Sequence of chain 2.A:
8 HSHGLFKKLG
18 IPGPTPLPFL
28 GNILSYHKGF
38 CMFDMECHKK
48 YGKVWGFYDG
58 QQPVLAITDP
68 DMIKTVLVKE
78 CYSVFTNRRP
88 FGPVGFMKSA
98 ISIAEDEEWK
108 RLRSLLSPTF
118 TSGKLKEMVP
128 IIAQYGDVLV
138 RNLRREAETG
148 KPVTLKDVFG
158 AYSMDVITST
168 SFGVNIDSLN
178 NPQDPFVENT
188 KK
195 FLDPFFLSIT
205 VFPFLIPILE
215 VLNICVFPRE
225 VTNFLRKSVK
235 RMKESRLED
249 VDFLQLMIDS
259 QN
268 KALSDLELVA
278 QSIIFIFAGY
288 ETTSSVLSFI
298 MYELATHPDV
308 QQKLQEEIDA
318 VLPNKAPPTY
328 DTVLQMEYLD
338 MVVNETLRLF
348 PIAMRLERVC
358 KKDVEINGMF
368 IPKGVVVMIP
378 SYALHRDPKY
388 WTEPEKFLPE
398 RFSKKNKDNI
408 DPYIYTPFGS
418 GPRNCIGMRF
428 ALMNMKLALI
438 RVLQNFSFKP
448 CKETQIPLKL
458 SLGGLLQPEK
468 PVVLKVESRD

The protein below binds the small molecule below.
Small molecule (SMILES): Cc1cccc2-c3cccc(C)n3->[Ru]34(<-n5cccc(CNC(=O)CCSC[C@@H](Cc6ccccc6)NC(=O)OC(C)(C)C)c5)(<-n5ccccc5-c5cccc(-c6ccccn->36)n->45)<-n12

Binding-site contacts:
Ligand atom C22 contacts residue ALA350 of chain 2.A at 3.6 Å (hydrophobic).
Ligand atom C24 contacts residue PHE200 of chain 2.A at 3.3 Å (hydrophobic).
Ligand atom C20 contacts residue ILE349 of chain 2.A at 3.6 Å (hydrophobic).
Ligand atom C48 contacts residue PHE37 of chain 2.A at 3.5 Å (hydrophobic).
Ligand atom C01 contacts residue GLY461 of chain 2.A at 3.0 Å.
Ligand atom C20 contacts residue THR289 of chain 2.A at 3.6 Å.
Ligand atom C50 contacts residue ALA350 of chain 2.A at 3.3 Å (hydrophobic).
Ligand atom C41 contacts residue PHE88 of chain 2.A at 3.6 Å (hydrophobic).
Ligand atom O03 contacts residue HEM1 of chain 2.B at 3.9 Å.
Ligand atom C25 contacts residue PHE195 of chain 2.A at 3.3 Å (hydrophobic).
Ligand atom C42 contacts residue PHE88 of chain 2.A at 3.2 Å (hydrophobic).
Ligand atom C36 contacts residue ASP197 of chain 2.A at 3.6 Å.
Ligand atom C10 contacts residue HEM1 of chain 2.B at 3.8 Å.
Ligand atom C37 contacts residue ASP197 of chain 2.A at 3.9 Å.
Ligand atom C02 contacts residue GLY461 of chain 2.A at 2.7 Å.
Ligand atom C39 contacts residue ARG86 of chain 2.A at 3.6 Å.
Ligand atom C02 contacts residue MET351 of chain 2.A at 3.6 Å (hydrophobic).
Ligand atom C26 contacts residue PHE200 of chain 2.A at 3.8 Å (hydrophobic).
Ligand atom S01 contacts residue HEM1 of chain 2.B at 3.4 Å.
Ligand atom C11 contacts residue SER99 of chain 2.A at 3.9 Å.
Ligand atom C49 contacts residue GLU354 of chain 2.A at 3.1 Å.
Ligand atom C50 contacts residue PHE37 of chain 2.A at 3.3 Å (hydrophobic).
Ligand atom C34 contacts residue PHE88 of chain 2.A at 3.6 Å (hydrophobic).
Ligand atom C39 contacts residue PRO87 of chain 2.A at 3.6 Å (hydrophobic).
Ligand atom C08 contacts residue ARG85 of chain 2.A at 3.3 Å.
Ligand atom C09 contacts residue HEM1 of chain 2.B at 3.8 Å.
Ligand atom O02 contacts residue ALA285 of chain 2.A at 3.0 Å.
Ligand atom C39 contacts residue PHE88 of chain 2.A at 3.8 Å (hydrophobic).
Ligand atom C43 contacts residue ARG86 of chain 2.A at 3.5 Å.
Ligand atom C25 contacts residue PHE200 of chain 2.A at 3.7 Å (hydrophobic).
Ligand atom N08 contacts residue PHE37 of chain 2.A at 3.8 Å.
Ligand atom C24 contacts residue PHE195 of chain 2.A at 3.3 Å (hydrophobic).
Ligand atom C02 contacts residue LEU462 of chain 2.A at 3.5 Å (hydrophobic).
Ligand atom C03 contacts residue MET351 of chain 2.A at 3.8 Å (hydrophobic).
Ligand atom C09 contacts residue SER99 of chain 2.A at 3.4 Å.
Ligand atom C38 contacts residue PHE37 of chain 2.A at 3.2 Å (hydrophobic).
Ligand atom C13 contacts residue SER99 of chain 2.A at 3.1 Å.
Ligand atom C46 contacts residue ARG352 of chain 2.A at 3.8 Å.
Ligand atom C47 contacts residue GLU354 of chain 2.A at 3.2 Å.
Ligand atom C35 contacts residue PHE37 of chain 2.A at 3.5 Å (hydrophobic).